Sequence of chain 1.E:
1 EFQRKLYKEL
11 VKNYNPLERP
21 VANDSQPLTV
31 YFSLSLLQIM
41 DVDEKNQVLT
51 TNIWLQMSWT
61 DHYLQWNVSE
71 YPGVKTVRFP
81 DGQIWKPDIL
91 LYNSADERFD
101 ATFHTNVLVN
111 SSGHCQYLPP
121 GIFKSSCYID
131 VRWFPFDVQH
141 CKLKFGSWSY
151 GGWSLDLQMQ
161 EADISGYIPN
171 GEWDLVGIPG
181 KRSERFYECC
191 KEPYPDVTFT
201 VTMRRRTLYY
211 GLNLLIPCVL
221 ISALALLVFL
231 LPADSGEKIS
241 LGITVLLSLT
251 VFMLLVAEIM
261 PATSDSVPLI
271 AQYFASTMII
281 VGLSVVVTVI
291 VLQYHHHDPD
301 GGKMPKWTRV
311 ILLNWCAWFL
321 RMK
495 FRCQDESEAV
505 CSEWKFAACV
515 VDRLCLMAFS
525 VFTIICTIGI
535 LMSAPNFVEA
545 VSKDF

This protein binds this small molecule.
Small molecule (SMILES): CC(=O)N[C@@H]1[C@@H](O)[C@H](O)[C@@H](CO)O[C@H]1O

Binding-site contacts:
Ligand atom C7 contacts residue ASN67 of chain 1.E at 3.4 Å.
Ligand atom C6 contacts residue SER69 of chain 1.E at 4.1 Å.
Ligand atom C4 contacts residue ASN67 of chain 1.E at 4.2 Å.
Ligand atom C3 contacts residue ASN67 of chain 1.E at 3.8 Å.
Ligand atom C1 contacts residue ASN67 of chain 1.E at 1.4 Å.
Ligand atom C2 contacts residue ASN67 of chain 1.E at 2.5 Å.
Ligand atom O7 contacts residue ASN67 of chain 1.E at 3.4 Å (h-bond).
Ligand atom O6 contacts residue GLU70 of chain 1.E at 4.5 Å.
Ligand atom N2 contacts residue ASN67 of chain 1.E at 2.9 Å (h-bond).
Ligand atom C5 contacts residue SER69 of chain 1.E at 3.9 Å.
Ligand atom O5 contacts residue GLU70 of chain 1.E at 4.1 Å.
Ligand atom O5 contacts residue SER69 of chain 1.E at 3.8 Å.
Ligand atom O5 contacts residue ASN67 of chain 1.E at 2.3 Å (h-bond).
Ligand atom C5 contacts residue ASN67 of chain 1.E at 3.6 Å.
Ligand atom C1 contacts residue SER69 of chain 1.E at 4.0 Å.